Binding-site contacts:
Ligand atom C6 contacts residue THR40 of chain 1.A at 3.3 Å.
Ligand atom S1 contacts residue TYR35 of chain 1.A at 3.4 Å (h-bond).
Ligand atom NH2 contacts residue GLN188 of chain 1.A at 3.0 Å (h-bond).
Ligand atom N contacts residue ASP36 of chain 1.A at 3.6 Å (salt-bridge).
Ligand atom NH1 contacts residue SER192 of chain 1.A at 2.9 Å (h-bond).
Ligand atom CG contacts residue GLN188 of chain 1.A at 3.6 Å.
Ligand atom CD contacts residue GLN188 of chain 1.A at 3.4 Å.
Ligand atom S1 contacts residue PRO258 of chain 1.A at 3.7 Å.
Ligand atom S5 contacts residue TYR184 of chain 1.A at 3.1 Å (h-bond).
Ligand atom C4 contacts residue ASP36 of chain 1.A at 3.5 Å.
Ligand atom N contacts residue SAH1 of chain 1.D at 3.5 Å (h-bond).
Ligand atom CA contacts residue ASP36 of chain 1.A at 3.5 Å.
Ligand atom CB contacts residue PHE23 of chain 1.A at 3.6 Å (hydrophobic).
Ligand atom CZ contacts residue SER192 of chain 1.A at 3.7 Å.
Ligand atom O14 contacts residue MET257 of chain 1.A at 3.2 Å.
Ligand atom C7 contacts residue LEU134 of chain 1.A at 3.7 Å (hydrophobic).
Ligand atom CG contacts residue LEU134 of chain 1.A at 3.2 Å (hydrophobic).
Ligand atom N contacts residue LEU134 of chain 1.A at 2.9 Å (h-bond).
Ligand atom C11 contacts residue PRO258 of chain 1.A at 3.7 Å (hydrophobic).
Ligand atom CA contacts residue TYR184 of chain 1.A at 3.2 Å (hydrophobic).
Ligand atom O9 contacts residue LEU134 of chain 1.A at 3.5 Å.
Ligand atom C1 contacts residue TYR35 of chain 1.A at 3.6 Å (hydrophobic).
Ligand atom N3 contacts residue THR40 of chain 1.A at 3.7 Å.
Ligand atom NE contacts residue ASP163 of chain 1.A at 3.0 Å (salt-bridge).
Ligand atom N1 contacts residue THR40 of chain 1.A at 3.5 Å.
Ligand atom NH1 contacts residue GLY137 of chain 1.A at 3.6 Å.
Ligand atom C6 contacts residue LEU164 of chain 1.A at 3.6 Å (hydrophobic).
Ligand atom CB contacts residue LEU134 of chain 1.A at 3.5 Å (hydrophobic).
Ligand atom CB contacts residue TYR184 of chain 1.A at 3.7 Å (hydrophobic).
Ligand atom C2 contacts residue THR40 of chain 1.A at 3.7 Å.
Ligand atom C5 contacts residue THR40 of chain 1.A at 3.6 Å.
Ligand atom CD contacts residue LEU138 of chain 1.A at 3.6 Å (hydrophobic).
Ligand atom NH1 contacts residue ASP163 of chain 1.A at 2.9 Å (salt-bridge).
Ligand atom CD contacts residue LEU134 of chain 1.A at 3.4 Å (hydrophobic).
Ligand atom O9 contacts residue THR40 of chain 1.A at 3.3 Å.
Ligand atom NH2 contacts residue SER192 of chain 1.A at 3.7 Å.
Ligand atom CZ contacts residue ASP163 of chain 1.A at 3.6 Å.
Ligand atom C1 contacts residue LEU185 of chain 1.A at 3.7 Å (hydrophobic).
Ligand atom C4 contacts residue TYR184 of chain 1.A at 3.5 Å (hydrophobic).
Ligand atom CB contacts residue GLN188 of chain 1.A at 3.5 Å.

This small molecule binds to this protein.
Small molecule (SMILES): [H]/N=C(\N)NCCC[C@H](N)c1nc(-c2nc(-c3nc(C(=O)OCC)cs3)c(C)o2)cs1

Sequence of chain 1.A:
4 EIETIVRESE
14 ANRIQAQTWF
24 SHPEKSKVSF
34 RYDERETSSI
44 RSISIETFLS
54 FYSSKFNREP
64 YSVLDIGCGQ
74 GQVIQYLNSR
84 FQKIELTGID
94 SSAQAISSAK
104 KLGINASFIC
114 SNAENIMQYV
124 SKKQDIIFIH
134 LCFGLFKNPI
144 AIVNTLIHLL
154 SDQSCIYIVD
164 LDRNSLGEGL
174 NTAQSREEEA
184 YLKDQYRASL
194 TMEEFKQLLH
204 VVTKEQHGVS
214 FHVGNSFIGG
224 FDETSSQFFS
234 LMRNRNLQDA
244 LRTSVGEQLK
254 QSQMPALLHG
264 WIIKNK